Sequence of chain 2.A:
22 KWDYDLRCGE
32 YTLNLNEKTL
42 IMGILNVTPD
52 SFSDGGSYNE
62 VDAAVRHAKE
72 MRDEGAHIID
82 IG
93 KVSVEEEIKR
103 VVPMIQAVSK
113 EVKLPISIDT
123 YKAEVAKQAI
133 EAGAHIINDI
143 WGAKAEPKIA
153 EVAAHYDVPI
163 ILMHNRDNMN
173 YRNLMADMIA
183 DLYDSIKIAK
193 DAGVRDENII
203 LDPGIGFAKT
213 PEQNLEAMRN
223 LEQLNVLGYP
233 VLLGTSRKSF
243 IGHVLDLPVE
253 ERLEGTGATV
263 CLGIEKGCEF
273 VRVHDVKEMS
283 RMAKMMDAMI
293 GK

The small molecule below binds the protein below.
Small molecule (SMILES): Nc1nc2c(c(=O)[nH]1)N=C(CCNc1ccc(C(=O)O)cc1)CN2

Binding-site contacts:
Ligand atom O3 contacts residue SER241 of chain 2.A at 2.7 Å (h-bond).
Ligand atom C5 contacts residue ILE142 of chain 2.A at 3.8 Å (hydrophobic).
Ligand atom N6 contacts residue PHE209 of chain 2.A at 3.7 Å.
Ligand atom O1 contacts residue LYS240 of chain 2.A at 2.7 Å (salt-bridge).
Ligand atom C8 contacts residue ASN140 of chain 2.A at 3.5 Å.
Ligand atom C13 contacts residue LYS240 of chain 2.A at 3.8 Å.
Ligand atom C1 contacts residue SO41 of chain 2.E at 3.0 Å.
Ligand atom O2 contacts residue LYS240 of chain 2.A at 3.2 Å.
Ligand atom C5 contacts residue ARG274 of chain 2.A at 3.8 Å.
Ligand atom C4 contacts residue ASP121 of chain 2.A at 3.8 Å.
Ligand atom N4 contacts residue ASN140 of chain 2.A at 2.7 Å (h-bond).
Ligand atom C15 contacts residue SER241 of chain 2.A at 3.1 Å.
Ligand atom C13 contacts residue GLY208 of chain 2.A at 3.6 Å.
Ligand atom C5 contacts residue ASP121 of chain 2.A at 4.0 Å.
Ligand atom C2 contacts residue SO41 of chain 2.E at 3.3 Å.
Ligand atom C15 contacts residue LYS240 of chain 2.A at 3.9 Å.
Ligand atom N4 contacts residue ASP204 of chain 2.A at 3.0 Å (salt-bridge).
Ligand atom N2 contacts residue ASP121 of chain 2.A at 3.1 Å (salt-bridge).
Ligand atom N5 contacts residue ASN140 of chain 2.A at 3.2 Å (h-bond).
Ligand atom C7 contacts residue LYS240 of chain 2.A at 3.7 Å.
Ligand atom C8 contacts residue MET165 of chain 2.A at 3.8 Å (hydrophobic).
Ligand atom N3 contacts residue MET165 of chain 2.A at 3.7 Å.
Ligand atom N1 contacts residue LYS240 of chain 2.A at 3.5 Å (salt-bridge).
Ligand atom N1 contacts residue ARG274 of chain 2.A at 3.3 Å (salt-bridge).
Ligand atom C6 contacts residue PHE209 of chain 2.A at 3.9 Å (hydrophobic).
Ligand atom C6 contacts residue ARG274 of chain 2.A at 3.4 Å.
Ligand atom C1 contacts residue LYS240 of chain 2.A at 3.9 Å.
Ligand atom C3 contacts residue ARG274 of chain 2.A at 3.6 Å.
Ligand atom C7 contacts residue ARG274 of chain 2.A at 3.9 Å.
Ligand atom O2 contacts residue SER241 of chain 2.A at 2.3 Å (h-bond).
Ligand atom N3 contacts residue ASP204 of chain 2.A at 3.0 Å (salt-bridge).
Ligand atom C8 contacts residue ASP204 of chain 2.A at 3.5 Å.
Ligand atom C4 contacts residue ARG274 of chain 2.A at 3.6 Å.
Ligand atom N1 contacts residue PHE209 of chain 2.A at 3.8 Å.
Ligand atom N5 contacts residue ILE142 of chain 2.A at 3.6 Å.
Ligand atom N2 contacts residue ILE142 of chain 2.A at 3.7 Å.
Ligand atom N2 contacts residue ARG274 of chain 2.A at 3.7 Å.
Ligand atom O1 contacts residue GLY236 of chain 2.A at 3.4 Å (h-bond).
Ligand atom C14 contacts residue GLY208 of chain 2.A at 3.8 Å.
Ligand atom C12 contacts residue LYS240 of chain 2.A at 3.7 Å.